Binding-site contacts:
Ligand atom C4 contacts residue VAL295 of chain 1.B at 4.5 Å (hydrophobic).
Ligand atom CL3 contacts residue VAL396 of chain 1.B at 4.0 Å.
Ligand atom CL1 contacts residue HEM1 of chain 1.I at 3.3 Å.
Ligand atom C2 contacts residue GLY248 of chain 1.B at 4.4 Å.
Ligand atom C5 contacts residue LEU247 of chain 1.B at 4.3 Å (hydrophobic).
Ligand atom C3 contacts residue THR252 of chain 1.B at 4.2 Å.
Ligand atom C1 contacts residue LEU247 of chain 1.B at 3.9 Å (hydrophobic).
Ligand atom C1 contacts residue LEU244 of chain 1.B at 4.2 Å (hydrophobic).
Ligand atom CL5 contacts residue TRP87 of chain 1.B at 3.2 Å.
Ligand atom CL3 contacts residue HEM1 of chain 1.I at 3.6 Å.
Ligand atom C2 contacts residue THR252 of chain 1.B at 4.0 Å.
Ligand atom C6 contacts residue LEU244 of chain 1.B at 3.5 Å (hydrophobic).
Ligand atom CL5 contacts residue LEU247 of chain 1.B at 4.1 Å.
Ligand atom C3 contacts residue VAL295 of chain 1.B at 4.5 Å (hydrophobic).
Ligand atom C6 contacts residue LEU247 of chain 1.B at 4.2 Å (hydrophobic).
Ligand atom CL1 contacts residue LEU244 of chain 1.B at 3.5 Å.
Ligand atom CL5 contacts residue PHE96 of chain 1.B at 3.6 Å.
Ligand atom CL3 contacts residue VAL295 of chain 1.B at 3.4 Å.
Ligand atom C3 contacts residue HEM1 of chain 1.I at 4.1 Å.
Ligand atom CL3 contacts residue THR252 of chain 1.B at 3.7 Å.
Ligand atom C1 contacts residue GLY248 of chain 1.B at 4.3 Å.
Ligand atom C2 contacts residue HEM1 of chain 1.I at 3.8 Å.
Ligand atom CL1 contacts residue GLY248 of chain 1.B at 3.8 Å.
Ligand atom CL1 contacts residue LEU247 of chain 1.B at 3.2 Å.
Ligand atom C1 contacts residue HEM1 of chain 1.I at 3.9 Å.

Sequence of chain 1.B:
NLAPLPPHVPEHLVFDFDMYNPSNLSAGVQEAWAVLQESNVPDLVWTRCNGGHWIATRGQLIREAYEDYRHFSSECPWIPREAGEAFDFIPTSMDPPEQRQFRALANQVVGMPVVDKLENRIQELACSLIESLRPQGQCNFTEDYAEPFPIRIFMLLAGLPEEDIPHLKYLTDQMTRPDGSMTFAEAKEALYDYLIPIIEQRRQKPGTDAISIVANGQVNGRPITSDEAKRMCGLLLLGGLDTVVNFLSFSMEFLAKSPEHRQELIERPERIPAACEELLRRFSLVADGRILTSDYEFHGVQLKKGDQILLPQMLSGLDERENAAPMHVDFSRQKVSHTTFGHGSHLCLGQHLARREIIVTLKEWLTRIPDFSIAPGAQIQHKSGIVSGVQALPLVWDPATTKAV

The protein below binds the small molecule below.
Small molecule (SMILES): Clc1cc(Cl)cc(Cl)c1